Sequence of chain 1.D:
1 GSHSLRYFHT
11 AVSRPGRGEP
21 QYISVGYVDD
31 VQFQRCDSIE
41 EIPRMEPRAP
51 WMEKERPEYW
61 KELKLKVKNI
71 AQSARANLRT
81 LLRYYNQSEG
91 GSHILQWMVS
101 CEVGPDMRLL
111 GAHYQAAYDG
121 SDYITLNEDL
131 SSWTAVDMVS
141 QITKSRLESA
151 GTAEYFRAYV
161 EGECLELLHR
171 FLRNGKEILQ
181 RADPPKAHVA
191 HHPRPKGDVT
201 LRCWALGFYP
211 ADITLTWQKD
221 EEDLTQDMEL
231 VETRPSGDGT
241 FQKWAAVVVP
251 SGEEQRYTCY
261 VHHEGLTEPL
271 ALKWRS

A protein and the small-molecule ligand that binds it are described below.
Small molecule (SMILES): CC(=O)N[C@@H]1[C@@H](O)[C@H](O)[C@@H](CO)O[C@H]1O

Binding-site contacts:
Ligand atom O5 contacts residue ASN86 of chain 1.D at 2.4 Å (h-bond).
Ligand atom C8 contacts residue VAL139 of chain 1.D at 3.7 Å (hydrophobic).
Ligand atom O7 contacts residue VAL139 of chain 1.D at 4.3 Å.
Ligand atom C2 contacts residue ASN86 of chain 1.D at 2.4 Å.
Ligand atom C8 contacts residue TYR85 of chain 1.D at 4.2 Å (hydrophobic).
Ligand atom C7 contacts residue TYR84 of chain 1.D at 3.9 Å (hydrophobic).
Ligand atom C1 contacts residue ASN86 of chain 1.D at 1.5 Å.
Ligand atom C4 contacts residue ASN86 of chain 1.D at 4.2 Å.
Ligand atom C1 contacts residue TYR84 of chain 1.D at 4.2 Å (hydrophobic).
Ligand atom O7 contacts residue ASN86 of chain 1.D at 4.2 Å.
Ligand atom C8 contacts residue TYR84 of chain 1.D at 4.0 Å (hydrophobic).
Ligand atom O7 contacts residue TYR84 of chain 1.D at 3.8 Å.
Ligand atom C7 contacts residue ASN86 of chain 1.D at 3.7 Å.
Ligand atom N2 contacts residue TYR84 of chain 1.D at 4.4 Å.
Ligand atom C3 contacts residue ASN86 of chain 1.D at 3.8 Å.
Ligand atom C5 contacts residue ASN86 of chain 1.D at 3.7 Å.
Ligand atom N2 contacts residue ASN86 of chain 1.D at 2.8 Å (h-bond).
Ligand atom C7 contacts residue VAL139 of chain 1.D at 4.5 Å (hydrophobic).